This protein binds this small molecule.
Small molecule (SMILES): CC(=O)N[C@@H]1[C@@H](O)[C@H](O)[C@@H](CO)O[C@H]1O

Sequence of chain 1.C:
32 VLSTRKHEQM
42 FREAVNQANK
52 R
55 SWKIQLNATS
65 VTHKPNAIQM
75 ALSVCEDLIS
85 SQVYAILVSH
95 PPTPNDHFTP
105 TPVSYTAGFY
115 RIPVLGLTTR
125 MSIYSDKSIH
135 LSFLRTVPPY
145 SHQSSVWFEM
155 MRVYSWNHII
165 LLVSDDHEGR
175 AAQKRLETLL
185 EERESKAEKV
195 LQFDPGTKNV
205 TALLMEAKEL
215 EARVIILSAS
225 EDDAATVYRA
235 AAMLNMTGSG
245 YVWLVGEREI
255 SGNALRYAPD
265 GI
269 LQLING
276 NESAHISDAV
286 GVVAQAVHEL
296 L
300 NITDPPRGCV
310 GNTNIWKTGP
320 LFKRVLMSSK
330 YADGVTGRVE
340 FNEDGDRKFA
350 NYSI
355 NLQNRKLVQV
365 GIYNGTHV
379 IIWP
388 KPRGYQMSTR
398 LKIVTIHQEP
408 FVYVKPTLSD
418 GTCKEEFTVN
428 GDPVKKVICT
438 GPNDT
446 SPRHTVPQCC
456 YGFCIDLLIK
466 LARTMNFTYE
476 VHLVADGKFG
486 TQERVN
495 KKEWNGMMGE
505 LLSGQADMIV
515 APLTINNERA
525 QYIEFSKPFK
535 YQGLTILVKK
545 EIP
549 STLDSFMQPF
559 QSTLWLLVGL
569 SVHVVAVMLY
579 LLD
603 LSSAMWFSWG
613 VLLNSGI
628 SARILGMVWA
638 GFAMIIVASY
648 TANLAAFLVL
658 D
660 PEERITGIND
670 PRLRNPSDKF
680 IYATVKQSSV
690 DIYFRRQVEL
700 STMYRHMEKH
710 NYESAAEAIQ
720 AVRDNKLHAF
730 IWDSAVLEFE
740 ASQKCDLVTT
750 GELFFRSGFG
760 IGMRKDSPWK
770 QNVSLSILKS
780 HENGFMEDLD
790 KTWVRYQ

Binding-site contacts:
Ligand atom N2 contacts residue ASN440 of chain 1.C at 3.1 Å (h-bond).
Ligand atom C3 contacts residue ASN440 of chain 1.C at 3.9 Å.
Ligand atom C2 contacts residue ASP441 of chain 1.C at 4.2 Å.
Ligand atom O7 contacts residue ASN440 of chain 1.C at 3.7 Å.
Ligand atom C1 contacts residue ASP441 of chain 1.C at 4.3 Å.
Ligand atom O5 contacts residue ASN440 of chain 1.C at 2.4 Å (h-bond).
Ligand atom C2 contacts residue ASN440 of chain 1.C at 2.6 Å.
Ligand atom C8 contacts residue ASN440 of chain 1.C at 4.1 Å.
Ligand atom C8 contacts residue ASP441 of chain 1.C at 3.1 Å.
Ligand atom C4 contacts residue ASN440 of chain 1.C at 4.3 Å.
Ligand atom O7 contacts residue ASP441 of chain 1.C at 4.2 Å.
Ligand atom C7 contacts residue ASN440 of chain 1.C at 3.5 Å.
Ligand atom C5 contacts residue ASN440 of chain 1.C at 3.6 Å.
Ligand atom C7 contacts residue ASP441 of chain 1.C at 3.4 Å.
Ligand atom N2 contacts residue ASP441 of chain 1.C at 3.3 Å (salt-bridge).
Ligand atom C1 contacts residue ASN440 of chain 1.C at 1.5 Å.